Binding-site contacts:
Ligand atom C1 contacts residue THR219 of chain 1.A at 3.9 Å.
Ligand atom N2 contacts residue ASN216 of chain 1.A at 2.9 Å (h-bond).
Ligand atom O5 contacts residue ASN216 of chain 1.A at 2.4 Å (h-bond).
Ligand atom C5 contacts residue ASN216 of chain 1.A at 3.7 Å.
Ligand atom C8 contacts residue ASN216 of chain 1.A at 4.5 Å.
Ligand atom O7 contacts residue ARG304 of chain 1.A at 4.5 Å.
Ligand atom C8 contacts residue GLU303 of chain 1.A at 3.6 Å.
Ligand atom C7 contacts residue ASN216 of chain 1.A at 3.3 Å.
Ligand atom O5 contacts residue THR219 of chain 1.A at 3.5 Å.
Ligand atom C6 contacts residue THR219 of chain 1.A at 3.9 Å.
Ligand atom C5 contacts residue THR219 of chain 1.A at 3.7 Å.
Ligand atom C8 contacts residue ARG304 of chain 1.A at 4.0 Å.
Ligand atom C8 contacts residue SER205 of chain 1.A at 3.6 Å.
Ligand atom C8 contacts residue THR343 of chain 1.A at 3.9 Å.
Ligand atom O7 contacts residue ASN216 of chain 1.A at 3.5 Å (h-bond).
Ligand atom C1 contacts residue ASN216 of chain 1.A at 1.6 Å.
Ligand atom C8 contacts residue PRO206 of chain 1.A at 4.4 Å (hydrophobic).
Ligand atom C7 contacts residue SER205 of chain 1.A at 4.3 Å.
Ligand atom C4 contacts residue ASN216 of chain 1.A at 4.2 Å.
Ligand atom C2 contacts residue ASN216 of chain 1.A at 2.5 Å.
Ligand atom C3 contacts residue ASN216 of chain 1.A at 3.9 Å.

A protein and the small-molecule ligand that binds it are described below.
Small molecule (SMILES): CC(=O)N[C@H]1[C@H](O[C@H]2[C@H](O)[C@@H](NC(C)=O)CO[C@@H]2CO)O[C@H](CO)[C@@H](O)[C@@H]1O

Sequence of chain 1.A:
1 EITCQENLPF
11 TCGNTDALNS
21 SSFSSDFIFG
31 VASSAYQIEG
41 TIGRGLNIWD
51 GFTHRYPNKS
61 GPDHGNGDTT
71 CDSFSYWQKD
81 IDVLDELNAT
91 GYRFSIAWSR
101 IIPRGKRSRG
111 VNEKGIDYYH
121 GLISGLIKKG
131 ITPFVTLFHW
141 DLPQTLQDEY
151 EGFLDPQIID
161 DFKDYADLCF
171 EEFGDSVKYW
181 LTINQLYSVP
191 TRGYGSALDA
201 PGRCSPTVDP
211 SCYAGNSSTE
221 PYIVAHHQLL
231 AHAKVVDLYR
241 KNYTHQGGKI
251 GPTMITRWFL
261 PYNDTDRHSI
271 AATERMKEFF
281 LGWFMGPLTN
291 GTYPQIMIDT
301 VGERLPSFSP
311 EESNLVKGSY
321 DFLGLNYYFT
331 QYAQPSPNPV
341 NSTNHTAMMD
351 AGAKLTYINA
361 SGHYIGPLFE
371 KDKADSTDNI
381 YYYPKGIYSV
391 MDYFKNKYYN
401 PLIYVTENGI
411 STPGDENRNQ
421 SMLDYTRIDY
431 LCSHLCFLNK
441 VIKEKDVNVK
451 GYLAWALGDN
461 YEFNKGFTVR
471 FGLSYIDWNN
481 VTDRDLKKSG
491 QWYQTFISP